Binding-site contacts:
Ligand atom C6 contacts residue THR323 of chain 1.A at 3.7 Å.
Ligand atom C6 contacts residue LYS426 of chain 1.A at 3.7 Å.
Ligand atom O5 contacts residue TRP461 of chain 1.A at 3.7 Å.
Ligand atom C6 contacts residue TRP461 of chain 1.A at 3.6 Å (hydrophobic).
Ligand atom O5 contacts residue ALA363 of chain 1.A at 3.6 Å.
Ligand atom C4 contacts residue TRP461 of chain 1.A at 3.6 Å (hydrophobic).
Ligand atom C4 contacts residue GLN257 of chain 1.A at 3.7 Å.
Ligand atom C5 contacts residue ALA363 of chain 1.A at 3.8 Å (hydrophobic).
Ligand atom O3 contacts residue TYR241 of chain 1.A at 3.5 Å (h-bond).
Ligand atom O6 contacts residue GLU509 of chain 1.A at 3.5 Å (salt-bridge).
Ligand atom O6 contacts residue TRP461 of chain 1.A at 3.7 Å.
Ligand atom O4 contacts residue HIS282 of chain 1.A at 3.7 Å.
Ligand atom C3 contacts residue LYS740 of chain 1.A at 3.8 Å.
Ligand atom C7 contacts residue LYS740 of chain 1.A at 3.7 Å.
Ligand atom O2 contacts residue TYR241 of chain 1.A at 2.6 Å (h-bond).
Ligand atom O3 contacts residue ASN285 of chain 1.A at 3.2 Å (h-bond).
Ligand atom O3 contacts residue HIS282 of chain 1.A at 3.2 Å (h-bond).
Ligand atom O4 contacts residue LYS740 of chain 1.A at 3.2 Å.
Ligand atom C2 contacts residue LYS740 of chain 1.A at 3.8 Å.
Ligand atom O4 contacts residue GLN257 of chain 1.A at 2.8 Å (h-bond).
Ligand atom O3 contacts residue ASN284 of chain 1.A at 2.6 Å (h-bond).
Ligand atom O6 contacts residue LYS465 of chain 1.A at 3.1 Å (salt-bridge).
Ligand atom O7 contacts residue LYS740 of chain 1.A at 2.8 Å (salt-bridge).
Ligand atom O6 contacts residue LYS426 of chain 1.A at 2.5 Å (salt-bridge).
Ligand atom O4 contacts residue PHE510 of chain 1.A at 3.4 Å.
Ligand atom O4 contacts residue THR323 of chain 1.A at 2.7 Å (h-bond).
Ligand atom C6 contacts residue TYR241 of chain 1.A at 3.8 Å (hydrophobic).
Ligand atom C2 contacts residue TYR241 of chain 1.A at 3.7 Å (hydrophobic).
Ligand atom O3 contacts residue LYS740 of chain 1.A at 2.9 Å (salt-bridge).
Ligand atom O6 contacts residue TRP461 of chain 1.A at 3.0 Å (h-bond).
Ligand atom C4 contacts residue ASN284 of chain 1.A at 3.7 Å.
Ligand atom C4 contacts residue THR323 of chain 1.A at 3.1 Å.
Ligand atom C6 contacts residue GLU509 of chain 1.A at 3.8 Å.
Ligand atom O5 contacts residue LYS426 of chain 1.A at 3.1 Å (salt-bridge).
Ligand atom O6 contacts residue THR428 of chain 1.A at 3.2 Å (h-bond).
Ligand atom C6 contacts residue PHE510 of chain 1.A at 3.6 Å (hydrophobic).
Ligand atom O3 contacts residue THR362 of chain 1.A at 3.6 Å.
Ligand atom C5 contacts residue TRP461 of chain 1.A at 3.7 Å (hydrophobic).
Ligand atom C3 contacts residue ASN284 of chain 1.A at 3.4 Å.
Ligand atom O3 contacts residue GLN257 of chain 1.A at 3.5 Å (h-bond).

Sequence of chain 1.A:
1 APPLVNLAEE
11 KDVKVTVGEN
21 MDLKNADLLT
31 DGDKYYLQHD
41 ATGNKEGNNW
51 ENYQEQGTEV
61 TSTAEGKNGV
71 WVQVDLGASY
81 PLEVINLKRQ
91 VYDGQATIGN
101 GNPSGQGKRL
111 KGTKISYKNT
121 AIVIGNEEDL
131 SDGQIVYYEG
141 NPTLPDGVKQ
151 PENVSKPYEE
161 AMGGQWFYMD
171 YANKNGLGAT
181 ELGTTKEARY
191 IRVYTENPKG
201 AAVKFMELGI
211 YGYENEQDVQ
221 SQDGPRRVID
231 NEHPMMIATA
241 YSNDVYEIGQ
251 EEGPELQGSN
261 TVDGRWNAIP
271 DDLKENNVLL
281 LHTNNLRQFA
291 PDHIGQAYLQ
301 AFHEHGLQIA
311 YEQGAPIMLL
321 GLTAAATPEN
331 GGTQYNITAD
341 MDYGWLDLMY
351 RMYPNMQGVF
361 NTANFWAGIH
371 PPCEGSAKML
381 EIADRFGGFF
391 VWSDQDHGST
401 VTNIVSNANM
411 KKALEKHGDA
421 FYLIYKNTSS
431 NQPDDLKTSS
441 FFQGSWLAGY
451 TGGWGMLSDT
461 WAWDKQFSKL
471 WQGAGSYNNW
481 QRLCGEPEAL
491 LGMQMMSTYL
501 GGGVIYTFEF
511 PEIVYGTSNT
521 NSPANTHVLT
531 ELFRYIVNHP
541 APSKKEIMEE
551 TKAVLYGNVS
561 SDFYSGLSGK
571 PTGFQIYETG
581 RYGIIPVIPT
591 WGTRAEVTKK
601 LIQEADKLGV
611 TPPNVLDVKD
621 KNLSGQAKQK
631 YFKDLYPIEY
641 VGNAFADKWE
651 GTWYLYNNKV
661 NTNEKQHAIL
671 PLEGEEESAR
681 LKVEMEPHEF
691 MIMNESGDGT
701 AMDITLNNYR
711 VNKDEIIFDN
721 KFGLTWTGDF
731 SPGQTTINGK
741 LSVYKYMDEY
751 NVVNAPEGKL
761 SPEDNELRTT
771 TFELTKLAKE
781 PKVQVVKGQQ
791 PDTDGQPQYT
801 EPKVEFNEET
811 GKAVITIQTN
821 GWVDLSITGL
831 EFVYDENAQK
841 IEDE

The protein below binds the small molecule below.
Small molecule (SMILES): CC(=O)N[C@@H]1[C@@H](O)[C@H](O[C@@H]2O[C@H](CO)[C@H](O)[C@H](O[C@H]3O[C@H](CO)[C@H](O)[C@H](O)[C@H]3NC(C)=O)[C@H]2O[C@@H]2O[C@@H](C)[C@@H](O)[C@@H](O)[C@@H]2O)[C@@H](CO)O[C@H]1O